Sequence of chain 1.A:
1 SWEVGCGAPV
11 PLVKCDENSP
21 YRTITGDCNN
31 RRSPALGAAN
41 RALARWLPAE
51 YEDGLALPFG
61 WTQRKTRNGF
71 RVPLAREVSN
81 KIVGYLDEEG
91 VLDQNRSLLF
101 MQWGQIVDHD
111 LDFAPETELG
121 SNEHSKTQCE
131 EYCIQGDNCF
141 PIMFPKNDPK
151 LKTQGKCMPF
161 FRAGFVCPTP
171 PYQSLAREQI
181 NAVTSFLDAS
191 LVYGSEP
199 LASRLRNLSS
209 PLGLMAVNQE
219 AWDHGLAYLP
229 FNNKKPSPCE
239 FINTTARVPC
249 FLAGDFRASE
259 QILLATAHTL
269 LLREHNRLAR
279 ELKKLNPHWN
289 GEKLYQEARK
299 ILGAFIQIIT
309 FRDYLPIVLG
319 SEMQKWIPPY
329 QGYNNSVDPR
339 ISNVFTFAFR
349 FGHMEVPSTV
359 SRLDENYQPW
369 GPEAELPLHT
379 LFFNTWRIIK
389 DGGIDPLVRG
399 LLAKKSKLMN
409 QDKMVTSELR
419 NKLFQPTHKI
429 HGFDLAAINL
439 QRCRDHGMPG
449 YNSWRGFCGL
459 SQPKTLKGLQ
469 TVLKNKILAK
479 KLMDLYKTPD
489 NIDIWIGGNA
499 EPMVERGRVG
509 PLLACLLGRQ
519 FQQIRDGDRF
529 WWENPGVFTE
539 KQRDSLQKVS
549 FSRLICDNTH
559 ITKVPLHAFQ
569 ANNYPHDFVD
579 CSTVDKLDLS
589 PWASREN

Binding-site contacts:
Ligand atom N3 contacts residue GLN105 of chain 1.A at 3.7 Å.
Ligand atom N1 contacts residue HEM1 of chain 1.C at 3.0 Å.
Ligand atom N3 contacts residue GLU258 of chain 1.A at 3.4 Å.
Ligand atom N3 contacts residue HEM1 of chain 1.C at 3.7 Å.
Ligand atom C3A contacts residue GLU258 of chain 1.A at 3.4 Å.
Ligand atom N1 contacts residue ARG255 of chain 1.A at 3.6 Å.
Ligand atom C3A contacts residue HIS109 of chain 1.A at 4.4 Å.
Ligand atom C3A contacts residue HEM1 of chain 1.C at 4.0 Å.
Ligand atom C2 contacts residue ARG255 of chain 1.A at 4.2 Å.
Ligand atom S2 contacts residue HEM1 of chain 1.C at 2.6 Å.
Ligand atom C3A contacts residue ARG255 of chain 1.A at 3.7 Å.
Ligand atom N3 contacts residue HIS109 of chain 1.A at 3.6 Å.
Ligand atom S2 contacts residue GLN105 of chain 1.A at 3.1 Å (h-bond).
Ligand atom C1A contacts residue HEM1 of chain 1.C at 3.4 Å.
Ligand atom N3 contacts residue ARG255 of chain 1.A at 4.1 Å.
Ligand atom N1 contacts residue HIS109 of chain 1.A at 3.7 Å.
Ligand atom C2 contacts residue HEM1 of chain 1.C at 3.2 Å.
Ligand atom S2 contacts residue HIS109 of chain 1.A at 2.7 Å (h-bond).
Ligand atom C2 contacts residue HIS109 of chain 1.A at 3.1 Å.
Ligand atom C1A contacts residue ARG255 of chain 1.A at 3.4 Å.
Ligand atom C2 contacts residue GLN105 of chain 1.A at 3.8 Å.

This protein binds this small molecule.
Small molecule (SMILES): S=c1[nH]cc[nH]1